Binding-site contacts:
Ligand atom O1A contacts residue THR25 of chain 1.A at 2.7 Å (h-bond).
Ligand atom O2B contacts residue THR24 of chain 1.A at 2.9 Å (h-bond).
Ligand atom O1A contacts residue GLY22 of chain 1.A at 3.5 Å.
Ligand atom O1B contacts residue GLY22 of chain 1.A at 3.2 Å (h-bond).
Ligand atom O1A contacts residue THR24 of chain 1.A at 3.4 Å (h-bond).
Ligand atom N1 contacts residue GLU148 of chain 1.A at 2.6 Å (salt-bridge).
Ligand atom O4' contacts residue LYS146 of chain 1.A at 3.3 Å (salt-bridge).
Ligand atom C5' contacts residue ASP20 of chain 1.A at 3.3 Å.
Ligand atom O1B contacts residue HIS21 of chain 1.A at 3.4 Å (h-bond).
Ligand atom C5 contacts residue LEU182 of chain 1.A at 3.5 Å (hydrophobic).
Ligand atom PB contacts residue LYS23 of chain 1.A at 3.6 Å.
Ligand atom O1B contacts residue LYS23 of chain 1.A at 2.8 Å (salt-bridge).
Ligand atom O3G contacts residue VAL19 of chain 1.A at 3.4 Å.
Ligand atom PA contacts residue THR25 of chain 1.A at 3.6 Å.
Ligand atom PB contacts residue MG1 of chain 1.C at 3.3 Å.
Ligand atom O3G contacts residue ASP20 of chain 1.A at 3.6 Å (salt-bridge).
Ligand atom O6 contacts residue SER180 of chain 1.A at 3.1 Å (h-bond).
Ligand atom C2 contacts residue GLU148 of chain 1.A at 3.3 Å.
Ligand atom N7 contacts residue ASN145 of chain 1.A at 3.1 Å (h-bond).
Ligand atom O2B contacts residue LYS23 of chain 1.A at 3.6 Å.
Ligand atom O3G contacts residue LYS23 of chain 1.A at 2.6 Å (salt-bridge).
Ligand atom PG contacts residue MG1 of chain 1.C at 3.3 Å.
Ligand atom N3B contacts residue ASP20 of chain 1.A at 3.1 Å (salt-bridge).
Ligand atom O3A contacts residue ASP20 of chain 1.A at 3.4 Å.
Ligand atom O2G contacts residue MG1 of chain 1.C at 2.1 Å.
Ligand atom O5' contacts residue THR25 of chain 1.A at 3.6 Å (h-bond).
Ligand atom O1G contacts residue VAL19 of chain 1.A at 3.4 Å.
Ligand atom O6 contacts residue ASN145 of chain 1.A at 3.4 Å (h-bond).
Ligand atom O1B contacts residue ASP20 of chain 1.A at 3.4 Å (salt-bridge).
Ligand atom N2 contacts residue LEU149 of chain 1.A at 3.5 Å.
Ligand atom C6 contacts residue LYS146 of chain 1.A at 3.6 Å.
Ligand atom C6 contacts residue LEU182 of chain 1.A at 3.5 Å (hydrophobic).
Ligand atom O6 contacts residue LEU182 of chain 1.A at 3.4 Å (h-bond).
Ligand atom N2 contacts residue GLU148 of chain 1.A at 3.0 Å (salt-bridge).
Ligand atom O2B contacts residue MG1 of chain 1.C at 2.1 Å.
Ligand atom C8 contacts residue THR25 of chain 1.A at 3.5 Å.
Ligand atom O6 contacts residue LYS146 of chain 1.A at 3.5 Å.
Ligand atom O6 contacts residue ALA181 of chain 1.A at 3.3 Å (h-bond).
Ligand atom O3A contacts residue GLY22 of chain 1.A at 3.4 Å (h-bond).
Ligand atom N3B contacts residue MG1 of chain 1.C at 3.4 Å.

Sequence of chain 1.A:
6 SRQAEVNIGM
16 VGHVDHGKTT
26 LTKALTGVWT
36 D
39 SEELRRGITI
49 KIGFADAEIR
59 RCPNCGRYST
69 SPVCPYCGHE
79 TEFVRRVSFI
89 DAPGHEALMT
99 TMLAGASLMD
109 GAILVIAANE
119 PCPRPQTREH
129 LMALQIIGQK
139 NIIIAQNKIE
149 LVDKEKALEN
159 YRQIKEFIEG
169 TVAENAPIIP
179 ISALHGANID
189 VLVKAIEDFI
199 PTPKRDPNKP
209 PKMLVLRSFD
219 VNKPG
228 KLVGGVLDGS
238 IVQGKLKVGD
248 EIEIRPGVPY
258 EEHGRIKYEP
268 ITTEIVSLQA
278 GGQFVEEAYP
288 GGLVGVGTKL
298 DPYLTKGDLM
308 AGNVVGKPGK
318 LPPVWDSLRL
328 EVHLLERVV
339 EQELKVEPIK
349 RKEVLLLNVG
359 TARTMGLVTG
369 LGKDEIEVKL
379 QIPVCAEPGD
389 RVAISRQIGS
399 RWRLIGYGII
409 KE

A small-molecule ligand and the protein it binds are described below.
Small molecule (SMILES): Nc1nc2c(ncn2[C@@H]2O[C@H](CO[P](=O)(O)O[P](=O)(O)NP(=O)(O)O)[C@@H](O)[C@H]2O)c(=O)[nH]1